Sequence of chain 1.B:
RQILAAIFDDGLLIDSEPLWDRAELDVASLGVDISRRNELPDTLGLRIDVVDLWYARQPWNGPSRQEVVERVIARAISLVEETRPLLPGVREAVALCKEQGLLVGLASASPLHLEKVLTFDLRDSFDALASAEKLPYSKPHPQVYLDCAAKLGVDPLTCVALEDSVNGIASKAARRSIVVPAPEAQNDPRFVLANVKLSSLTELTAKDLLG

Binding-site contacts:
Ligand atom O1P contacts residue SER117 of chain 1.B at 3.5 Å.
Ligand atom O1 contacts residue GLY53 of chain 1.B at 2.7 Å (h-bond).
Ligand atom C1 contacts residue LYS150 of chain 1.B at 3.8 Å.
Ligand atom C2 contacts residue GLY53 of chain 1.B at 3.7 Å.
Ligand atom O3P contacts residue ASP175 of chain 1.B at 4.3 Å.
Ligand atom P contacts residue CA1 of chain 1.H at 3.8 Å.
Ligand atom O3P contacts residue ASP17 of chain 1.B at 3.0 Å (salt-bridge).
Ligand atom O1 contacts residue SER176 of chain 1.B at 4.0 Å.
Ligand atom O1 contacts residue CA1 of chain 1.H at 4.3 Å.
Ligand atom C1 contacts residue CA1 of chain 1.H at 3.9 Å.
Ligand atom C2 contacts residue ASP15 of chain 1.B at 4.0 Å.
Ligand atom O4P contacts residue ALA118 of chain 1.B at 4.1 Å.
Ligand atom C2 contacts residue ALA118 of chain 1.B at 3.3 Å (hydrophobic).
Ligand atom P contacts residue ALA118 of chain 1.B at 3.9 Å.
Ligand atom O4P contacts residue ASP17 of chain 1.B at 2.9 Å (salt-bridge).
Ligand atom P contacts residue SER117 of chain 1.B at 3.5 Å.
Ligand atom P contacts residue LYS150 of chain 1.B at 4.1 Å.
Ligand atom C2 contacts residue SER117 of chain 1.B at 4.3 Å.
Ligand atom C2 contacts residue LYS150 of chain 1.B at 3.3 Å.
Ligand atom O2P contacts residue SER117 of chain 1.B at 4.0 Å.
Ligand atom O1P contacts residue ALA116 of chain 1.B at 4.3 Å.
Ligand atom O1 contacts residue GLY179 of chain 1.B at 4.0 Å.
Ligand atom O4P contacts residue SER117 of chain 1.B at 2.4 Å (h-bond).
Ligand atom O2P contacts residue ALA118 of chain 1.B at 4.0 Å.
Ligand atom P contacts residue ASP17 of chain 1.B at 3.6 Å.
Ligand atom O3P contacts residue CA1 of chain 1.H at 2.0 Å.
Ligand atom O1 contacts residue LYS150 of chain 1.B at 3.3 Å.
Ligand atom O2P contacts residue ASP17 of chain 1.B at 2.8 Å (salt-bridge).
Ligand atom P contacts residue MSE16 of chain 1.B at 4.4 Å.
Ligand atom O3P contacts residue MSE16 of chain 1.B at 4.3 Å.
Ligand atom O3P contacts residue ASP15 of chain 1.B at 2.4 Å (salt-bridge).
Ligand atom C1 contacts residue ASP15 of chain 1.B at 3.9 Å.
Ligand atom C1 contacts residue GLY53 of chain 1.B at 3.0 Å.
Ligand atom O1P contacts residue LYS150 of chain 1.B at 3.0 Å (salt-bridge).
Ligand atom O4P contacts residue ASP15 of chain 1.B at 3.3 Å (salt-bridge).
Ligand atom P contacts residue ASP15 of chain 1.B at 3.0 Å.
Ligand atom O4P contacts residue MSE16 of chain 1.B at 3.2 Å.
Ligand atom O1P contacts residue ASP15 of chain 1.B at 3.1 Å (salt-bridge).
Ligand atom O2P contacts residue SER119 of chain 1.B at 4.1 Å.
Ligand atom O1P contacts residue ALA118 of chain 1.B at 3.0 Å (h-bond).

A protein and the small-molecule ligand that binds it are described below.
Small molecule (SMILES): O=C(O)COP(=O)(O)O